This small molecule binds to this protein.
Small molecule (SMILES): CC(=O)N1CCN(S(=O)(=O)c2ccc(C)cc2)CC1

Sequence of chain 1.A:
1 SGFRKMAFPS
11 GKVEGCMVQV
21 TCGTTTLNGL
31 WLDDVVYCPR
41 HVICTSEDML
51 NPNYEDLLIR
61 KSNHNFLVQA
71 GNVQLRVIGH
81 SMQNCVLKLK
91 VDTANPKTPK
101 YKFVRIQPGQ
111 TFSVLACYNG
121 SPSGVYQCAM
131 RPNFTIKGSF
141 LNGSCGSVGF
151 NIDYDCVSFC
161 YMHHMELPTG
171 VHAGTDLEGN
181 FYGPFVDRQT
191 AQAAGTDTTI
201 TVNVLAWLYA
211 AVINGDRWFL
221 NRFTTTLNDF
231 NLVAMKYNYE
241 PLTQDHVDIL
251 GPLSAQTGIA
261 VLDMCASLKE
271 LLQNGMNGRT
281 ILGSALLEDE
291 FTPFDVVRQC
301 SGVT

Binding-site contacts:
Ligand atom O2 contacts residue GLY143 of chain 1.A at 2.7 Å (h-bond).
Ligand atom N contacts residue ASN142 of chain 1.A at 4.0 Å.
Ligand atom N1 contacts residue CYS145 of chain 1.A at 3.7 Å.
Ligand atom C7 contacts residue ASN142 of chain 1.A at 4.3 Å.
Ligand atom C11 contacts residue CYS145 of chain 1.A at 2.8 Å (hydrophobic).
Ligand atom C7 contacts residue GLY143 of chain 1.A at 4.3 Å.
Ligand atom C12 contacts residue DMS1 of chain 1.F at 4.0 Å.
Ligand atom C9 contacts residue CYS145 of chain 1.A at 4.2 Å (hydrophobic).
Ligand atom C3 contacts residue ASN142 of chain 1.A at 3.1 Å.
Ligand atom C11 contacts residue GLY143 of chain 1.A at 3.5 Å.
Ligand atom O1 contacts residue THR24 of chain 1.A at 4.1 Å.
Ligand atom S contacts residue ASN142 of chain 1.A at 4.3 Å.
Ligand atom C11 contacts residue HIS41 of chain 1.A at 4.3 Å.
Ligand atom C7 contacts residue THR26 of chain 1.A at 3.5 Å.
Ligand atom C12 contacts residue GLY143 of chain 1.A at 4.3 Å.
Ligand atom N contacts residue THR25 of chain 1.A at 3.8 Å.
Ligand atom C10 contacts residue ASN142 of chain 1.A at 3.4 Å.
Ligand atom N1 contacts residue HIS41 of chain 1.A at 3.8 Å.
Ligand atom C2 contacts residue ASN142 of chain 1.A at 3.0 Å.
Ligand atom O2 contacts residue LEU27 of chain 1.A at 4.0 Å.
Ligand atom C7 contacts residue THR25 of chain 1.A at 3.9 Å.
Ligand atom N1 contacts residue GLY143 of chain 1.A at 4.3 Å.
Ligand atom C8 contacts residue LEU27 of chain 1.A at 3.8 Å (hydrophobic).
Ligand atom O2 contacts residue CYS145 of chain 1.A at 3.0 Å (h-bond).
Ligand atom C12 contacts residue HIS41 of chain 1.A at 4.1 Å.
Ligand atom C1 contacts residue ASN142 of chain 1.A at 3.1 Å.
Ligand atom C5 contacts residue ASN142 of chain 1.A at 3.3 Å.
Ligand atom O1 contacts residue THR25 of chain 1.A at 3.9 Å.
Ligand atom O2 contacts residue SER144 of chain 1.A at 3.2 Å (h-bond).
Ligand atom O2 contacts residue ASN142 of chain 1.A at 3.9 Å.
Ligand atom C11 contacts residue SER144 of chain 1.A at 4.3 Å.
Ligand atom C8 contacts residue THR26 of chain 1.A at 3.2 Å.
Ligand atom C8 contacts residue GLY143 of chain 1.A at 4.3 Å.
Ligand atom C4 contacts residue ASN142 of chain 1.A at 3.2 Å.
Ligand atom C contacts residue ASN142 of chain 1.A at 3.8 Å.
Ligand atom C6 contacts residue ASN142 of chain 1.A at 3.3 Å.
Ligand atom C9 contacts residue HIS41 of chain 1.A at 3.4 Å.
Ligand atom C12 contacts residue CYS145 of chain 1.A at 1.8 Å (hydrophobic).
Ligand atom C8 contacts residue THR25 of chain 1.A at 3.7 Å.
Ligand atom S contacts residue THR25 of chain 1.A at 4.3 Å.